Sequence of chain 1.A:
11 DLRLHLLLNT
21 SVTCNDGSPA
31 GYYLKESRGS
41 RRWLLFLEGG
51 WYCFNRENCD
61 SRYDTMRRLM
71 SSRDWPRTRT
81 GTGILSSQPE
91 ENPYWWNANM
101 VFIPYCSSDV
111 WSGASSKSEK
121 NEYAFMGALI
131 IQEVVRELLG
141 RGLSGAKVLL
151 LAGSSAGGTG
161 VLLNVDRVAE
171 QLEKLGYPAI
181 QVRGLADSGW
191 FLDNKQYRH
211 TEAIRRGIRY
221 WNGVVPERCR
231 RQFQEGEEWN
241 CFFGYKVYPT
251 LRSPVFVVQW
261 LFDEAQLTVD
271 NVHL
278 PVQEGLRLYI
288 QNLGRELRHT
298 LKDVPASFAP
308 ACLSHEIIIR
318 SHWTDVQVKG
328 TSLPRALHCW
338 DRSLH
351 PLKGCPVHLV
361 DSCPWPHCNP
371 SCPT

Binding-site contacts:
Ligand atom CAI contacts residue LEU192 of chain 1.A at 3.7 Å (hydrophobic).
Ligand atom CAN contacts residue VAL269 of chain 1.A at 3.8 Å (hydrophobic).
Ligand atom OAC contacts residue TYR52 of chain 1.A at 2.4 Å (h-bond).
Ligand atom NAL contacts residue ILE214 of chain 1.A at 4.3 Å.
Ligand atom CAG contacts residue ILE214 of chain 1.A at 4.1 Å (hydrophobic).
Ligand atom CAJ contacts residue THR211 of chain 1.A at 4.0 Å.
Ligand atom CAG contacts residue PHE191 of chain 1.A at 4.2 Å (hydrophobic).
Ligand atom CAG contacts residue PHE242 of chain 1.A at 3.9 Å (hydrophobic).
Ligand atom NAM contacts residue ILE214 of chain 1.A at 3.2 Å.
Ligand atom CAI contacts residue PHE191 of chain 1.A at 4.3 Å (hydrophobic).
Ligand atom NAA contacts residue VAL269 of chain 1.A at 4.2 Å.
Ligand atom OAB contacts residue TRP51 of chain 1.A at 3.7 Å.
Ligand atom CAK contacts residue VAL269 of chain 1.A at 4.0 Å (hydrophobic).
Ligand atom NAA contacts residue ASN194 of chain 1.A at 3.6 Å.
Ligand atom CAI contacts residue VAL269 of chain 1.A at 3.5 Å (hydrophobic).
Ligand atom CAD contacts residue THR159 of chain 1.A at 3.0 Å.
Ligand atom CAE contacts residue PHE191 of chain 1.A at 3.6 Å (hydrophobic).
Ligand atom NAA contacts residue LEU192 of chain 1.A at 2.8 Å (h-bond).
Ligand atom CAN contacts residue LEU192 of chain 1.A at 3.6 Å (hydrophobic).
Ligand atom CAF contacts residue THR159 of chain 1.A at 4.0 Å.
Ligand atom SAQ contacts residue TYR52 of chain 1.A at 3.5 Å (h-bond).
Ligand atom CAH contacts residue THR211 of chain 1.A at 4.0 Å.
Ligand atom CAE contacts residue PHE242 of chain 1.A at 3.2 Å (hydrophobic).
Ligand atom CAN contacts residue PHE243 of chain 1.A at 4.3 Å (hydrophobic).
Ligand atom CAO contacts residue ILE214 of chain 1.A at 3.7 Å (hydrophobic).
Ligand atom OAC contacts residue ILE214 of chain 1.A at 3.9 Å.
Ligand atom NAL contacts residue TYR52 of chain 1.A at 4.0 Å.
Ligand atom CAD contacts residue PHE242 of chain 1.A at 4.3 Å (hydrophobic).
Ligand atom NAM contacts residue TYR52 of chain 1.A at 3.9 Å.
Ligand atom NAA contacts residue ASP270 of chain 1.A at 4.4 Å.
Ligand atom CAI contacts residue GLN266 of chain 1.A at 4.4 Å.
Ligand atom NAA contacts residue ASP193 of chain 1.A at 3.7 Å.
Ligand atom CAF contacts residue PHE191 of chain 1.A at 3.5 Å (hydrophobic).
Ligand atom NAL contacts residue PHE191 of chain 1.A at 4.3 Å.
Ligand atom SAQ contacts residue ILE214 of chain 1.A at 4.2 Å.
Ligand atom NAA contacts residue GLN266 of chain 1.A at 4.0 Å.
Ligand atom CAI contacts residue PHE243 of chain 1.A at 4.3 Å (hydrophobic).
Ligand atom OAB contacts residue TYR52 of chain 1.A at 3.7 Å.
Ligand atom CAD contacts residue PHE191 of chain 1.A at 3.4 Å (hydrophobic).
Ligand atom CAE contacts residue THR159 of chain 1.A at 3.7 Å.

The protein below binds the small molecule below.
Small molecule (SMILES): Nc1ccc(S(=O)(=O)Nc2ccccn2)cc1